Sequence of chain 1.C:
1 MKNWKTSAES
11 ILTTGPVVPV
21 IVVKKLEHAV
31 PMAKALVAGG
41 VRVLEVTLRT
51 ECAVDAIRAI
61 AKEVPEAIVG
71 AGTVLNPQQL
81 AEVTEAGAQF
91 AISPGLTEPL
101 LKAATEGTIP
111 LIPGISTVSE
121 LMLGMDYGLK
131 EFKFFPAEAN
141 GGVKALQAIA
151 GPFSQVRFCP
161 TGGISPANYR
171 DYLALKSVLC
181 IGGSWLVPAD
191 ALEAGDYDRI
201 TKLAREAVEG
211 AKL

Sequence of chain 1.A:
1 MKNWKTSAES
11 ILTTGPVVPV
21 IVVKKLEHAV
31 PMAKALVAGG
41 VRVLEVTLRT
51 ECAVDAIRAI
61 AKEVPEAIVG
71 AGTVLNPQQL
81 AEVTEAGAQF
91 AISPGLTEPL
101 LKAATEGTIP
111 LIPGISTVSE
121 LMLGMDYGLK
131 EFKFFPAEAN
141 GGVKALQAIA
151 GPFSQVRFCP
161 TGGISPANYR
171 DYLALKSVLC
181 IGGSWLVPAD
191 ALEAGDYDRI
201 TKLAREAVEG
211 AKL

Binding-site contacts:
Ligand atom OXT contacts residue ARG49 of chain 1.C at 2.9 Å (salt-bridge).
Ligand atom C contacts residue GLU45 of chain 1.C at 3.4 Å.
Ligand atom O contacts residue GLY72 of chain 1.C at 3.6 Å.
Ligand atom O3 contacts residue VAL20 of chain 1.C at 3.9 Å.
Ligand atom C contacts residue ILE92 of chain 1.C at 4.5 Å (hydrophobic).
Ligand atom O3 contacts residue ARG49 of chain 1.C at 4.1 Å.
Ligand atom CB contacts residue PHE135 of chain 1.C at 4.0 Å (hydrophobic).
Ligand atom OXT contacts residue GLY72 of chain 1.C at 4.2 Å.
Ligand atom O contacts residue ILE92 of chain 1.C at 3.2 Å (h-bond).
Ligand atom C contacts residue SER93 of chain 1.C at 4.2 Å.
Ligand atom OXT contacts residue THR47 of chain 1.C at 4.3 Å.
Ligand atom C contacts residue ARG49 of chain 1.C at 3.9 Å.
Ligand atom O contacts residue THR73 of chain 1.C at 2.6 Å (h-bond).
Ligand atom CB contacts residue LYS133 of chain 1.C at 2.1 Å.
Ligand atom OXT contacts residue PRO152 of chain 1.A at 4.1 Å.
Ligand atom C contacts residue LYS133 of chain 1.C at 2.4 Å.
Ligand atom CA contacts residue LYS133 of chain 1.C at 1.2 Å.
Ligand atom CB contacts residue PRO94 of chain 1.C at 3.9 Å (hydrophobic).
Ligand atom OXT contacts residue PRO94 of chain 1.C at 4.3 Å.
Ligand atom CA contacts residue GLU45 of chain 1.C at 3.5 Å.
Ligand atom C contacts residue THR73 of chain 1.C at 3.2 Å.
Ligand atom OXT contacts residue GLU45 of chain 1.C at 3.9 Å.
Ligand atom CA contacts residue SER93 of chain 1.C at 4.5 Å.
Ligand atom O contacts residue PRO94 of chain 1.C at 3.3 Å (h-bond).
Ligand atom CB contacts residue ARG49 of chain 1.C at 3.8 Å.
Ligand atom O3 contacts residue GLU45 of chain 1.C at 2.7 Å (salt-bridge).
Ligand atom O contacts residue LYS133 of chain 1.C at 2.8 Å (salt-bridge).
Ligand atom OXT contacts residue LYS133 of chain 1.C at 3.5 Å (salt-bridge).
Ligand atom O contacts residue GLU45 of chain 1.C at 3.6 Å.
Ligand atom O contacts residue SER93 of chain 1.C at 3.4 Å.
Ligand atom CA contacts residue ARG49 of chain 1.C at 4.2 Å.
Ligand atom OXT contacts residue THR73 of chain 1.C at 2.6 Å (h-bond).
Ligand atom O3 contacts residue LYS133 of chain 1.C at 2.1 Å (salt-bridge).
Ligand atom O3 contacts residue ILE92 of chain 1.C at 4.4 Å.
Ligand atom C contacts residue PRO94 of chain 1.C at 3.8 Å (hydrophobic).
Ligand atom C contacts residue GLY72 of chain 1.C at 4.3 Å.
Ligand atom CA contacts residue PRO94 of chain 1.C at 4.2 Å (hydrophobic).
Ligand atom CA contacts residue ILE92 of chain 1.C at 4.3 Å (hydrophobic).

This protein binds this small molecule.
Small molecule (SMILES): CC(=O)C(=O)O